Sequence of chain 8.A:
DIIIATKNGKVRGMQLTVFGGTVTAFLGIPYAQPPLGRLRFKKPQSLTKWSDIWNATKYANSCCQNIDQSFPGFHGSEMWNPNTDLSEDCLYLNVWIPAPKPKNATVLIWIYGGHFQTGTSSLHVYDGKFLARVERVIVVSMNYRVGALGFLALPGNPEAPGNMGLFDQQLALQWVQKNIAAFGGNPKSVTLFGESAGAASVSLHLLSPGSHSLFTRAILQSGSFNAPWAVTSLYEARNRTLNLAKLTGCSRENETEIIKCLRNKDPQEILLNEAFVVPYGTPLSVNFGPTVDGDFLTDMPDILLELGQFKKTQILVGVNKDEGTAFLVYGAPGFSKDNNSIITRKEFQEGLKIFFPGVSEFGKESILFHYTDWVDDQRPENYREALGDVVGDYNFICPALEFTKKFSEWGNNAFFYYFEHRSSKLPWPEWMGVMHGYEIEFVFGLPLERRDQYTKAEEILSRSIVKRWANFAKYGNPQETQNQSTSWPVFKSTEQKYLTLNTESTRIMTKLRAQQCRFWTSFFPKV

A small-molecule ligand and the protein it binds are described below.
Small molecule (SMILES): CC(=O)N[C@H]1[C@H](O[C@H]2[C@H](O)[C@@H](NC(C)=O)CO[C@@H]2CO[C@H]2O[C@@H](C)[C@@H](O)[C@@H](O)[C@@H]2O)O[C@H](CO)[C@@H](O)[C@@H]1O

Binding-site contacts:
Ligand atom O7 contacts residue ASN341 of chain 8.A at 3.9 Å.
Ligand atom C6 contacts residue PHE337 of chain 8.A at 4.0 Å (hydrophobic).
Ligand atom C5 contacts residue SER338 of chain 8.A at 4.0 Å.
Ligand atom C4 contacts residue ASN341 of chain 8.A at 4.3 Å.
Ligand atom C5 contacts residue PHE337 of chain 8.A at 4.4 Å (hydrophobic).
Ligand atom N2 contacts residue ASN341 of chain 8.A at 2.9 Å (h-bond).
Ligand atom C1 contacts residue GLY336 of chain 8.A at 4.5 Å.
Ligand atom O5 contacts residue SER338 of chain 8.A at 4.3 Å.
Ligand atom O7 contacts residue GLY336 of chain 8.A at 3.0 Å (h-bond).
Ligand atom C8 contacts residue ASN341 of chain 8.A at 2.8 Å.
Ligand atom C7 contacts residue GLY336 of chain 8.A at 4.1 Å.
Ligand atom C2 contacts residue ASN341 of chain 8.A at 2.5 Å.
Ligand atom O7 contacts residue ASN342 of chain 8.A at 3.8 Å.
Ligand atom O4 contacts residue GLY336 of chain 8.A at 4.4 Å.
Ligand atom C5 contacts residue ASN341 of chain 8.A at 4.3 Å.
Ligand atom O7 contacts residue PRO335 of chain 8.A at 4.0 Å.
Ligand atom O7 contacts residue PHE337 of chain 8.A at 4.1 Å.
Ligand atom C1 contacts residue ASN341 of chain 8.A at 1.4 Å.
Ligand atom O5 contacts residue SER338 of chain 8.A at 3.6 Å.
Ligand atom C3 contacts residue GLY336 of chain 8.A at 4.3 Å.
Ligand atom C6 contacts residue SER338 of chain 8.A at 3.9 Å.
Ligand atom C3 contacts residue ASN341 of chain 8.A at 3.8 Å.
Ligand atom O5 contacts residue ASN341 of chain 8.A at 2.4 Å (h-bond).
Ligand atom C7 contacts residue ASN341 of chain 8.A at 3.0 Å.
Ligand atom C5 contacts residue ASN341 of chain 8.A at 3.6 Å.
Ligand atom C6 contacts residue ASN341 of chain 8.A at 4.2 Å.
Ligand atom C6 contacts residue ASP340 of chain 8.A at 4.1 Å.
Ligand atom C6 contacts residue SER338 of chain 8.A at 3.9 Å.
Ligand atom C1 contacts residue SER338 of chain 8.A at 4.0 Å.